Sequence of chain 1.C:
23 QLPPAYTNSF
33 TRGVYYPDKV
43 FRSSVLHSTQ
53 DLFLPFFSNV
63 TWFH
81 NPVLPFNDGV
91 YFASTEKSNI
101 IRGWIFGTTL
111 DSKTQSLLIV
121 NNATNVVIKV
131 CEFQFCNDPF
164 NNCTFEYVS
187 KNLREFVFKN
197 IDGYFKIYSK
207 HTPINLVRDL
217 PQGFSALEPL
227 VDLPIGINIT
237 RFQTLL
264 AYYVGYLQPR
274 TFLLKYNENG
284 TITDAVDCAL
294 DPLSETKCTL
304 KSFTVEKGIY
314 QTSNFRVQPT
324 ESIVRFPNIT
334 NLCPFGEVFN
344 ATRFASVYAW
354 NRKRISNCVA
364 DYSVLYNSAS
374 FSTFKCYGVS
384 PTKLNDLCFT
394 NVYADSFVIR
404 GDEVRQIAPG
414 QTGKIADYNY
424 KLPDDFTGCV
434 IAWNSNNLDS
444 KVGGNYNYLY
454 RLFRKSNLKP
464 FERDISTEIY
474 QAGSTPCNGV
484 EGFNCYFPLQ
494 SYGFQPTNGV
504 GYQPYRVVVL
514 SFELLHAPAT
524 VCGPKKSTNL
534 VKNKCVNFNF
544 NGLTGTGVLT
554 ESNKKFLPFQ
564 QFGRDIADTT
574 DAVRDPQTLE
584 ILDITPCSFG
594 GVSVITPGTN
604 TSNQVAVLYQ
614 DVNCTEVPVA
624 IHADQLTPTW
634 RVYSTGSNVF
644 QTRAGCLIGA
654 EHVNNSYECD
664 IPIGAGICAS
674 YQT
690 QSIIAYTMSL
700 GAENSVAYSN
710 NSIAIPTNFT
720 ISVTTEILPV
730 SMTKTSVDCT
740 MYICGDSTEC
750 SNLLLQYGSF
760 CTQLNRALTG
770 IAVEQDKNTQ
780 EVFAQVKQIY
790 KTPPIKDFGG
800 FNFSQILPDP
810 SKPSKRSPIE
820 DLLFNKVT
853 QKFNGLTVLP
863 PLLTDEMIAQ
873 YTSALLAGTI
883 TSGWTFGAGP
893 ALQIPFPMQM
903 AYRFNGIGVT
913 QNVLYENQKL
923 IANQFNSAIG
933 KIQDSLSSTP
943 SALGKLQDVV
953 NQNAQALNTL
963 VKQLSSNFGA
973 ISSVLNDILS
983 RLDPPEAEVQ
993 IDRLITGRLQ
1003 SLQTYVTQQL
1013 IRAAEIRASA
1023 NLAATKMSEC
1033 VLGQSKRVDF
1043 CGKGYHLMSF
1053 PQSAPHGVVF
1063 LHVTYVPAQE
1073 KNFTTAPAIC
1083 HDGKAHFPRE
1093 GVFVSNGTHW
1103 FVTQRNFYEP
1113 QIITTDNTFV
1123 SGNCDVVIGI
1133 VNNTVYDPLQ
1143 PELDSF

Binding-site contacts:
Ligand atom C2 contacts residue ASN801 of chain 1.C at 2.4 Å.
Ligand atom C3 contacts residue ASN801 of chain 1.C at 3.8 Å.
Ligand atom C7 contacts residue ASN801 of chain 1.C at 3.9 Å.
Ligand atom O5 contacts residue SER803 of chain 1.C at 4.5 Å.
Ligand atom N2 contacts residue ASN801 of chain 1.C at 2.9 Å (h-bond).
Ligand atom C5 contacts residue ASN801 of chain 1.C at 3.6 Å.
Ligand atom C1 contacts residue ASN801 of chain 1.C at 1.4 Å.
Ligand atom N2 contacts residue SER803 of chain 1.C at 4.2 Å.
Ligand atom C2 contacts residue SER803 of chain 1.C at 4.3 Å.
Ligand atom C1 contacts residue SER803 of chain 1.C at 3.7 Å.
Ligand atom O6 contacts residue GLN804 of chain 1.C at 3.2 Å (h-bond).
Ligand atom C3 contacts residue SER803 of chain 1.C at 4.4 Å.
Ligand atom C5 contacts residue SER803 of chain 1.C at 4.5 Å.
Ligand atom C8 contacts residue GLN804 of chain 1.C at 4.3 Å.
Ligand atom O5 contacts residue ASN801 of chain 1.C at 2.3 Å (h-bond).
Ligand atom C4 contacts residue ASN801 of chain 1.C at 4.2 Å.
Ligand atom O7 contacts residue ASN801 of chain 1.C at 4.4 Å.
Ligand atom C6 contacts residue GLN804 of chain 1.C at 4.5 Å.

The protein below binds the small molecule below.
Small molecule (SMILES): CC(=O)N[C@H]1[C@H](O[C@H]2[C@H](O)[C@@H](NC(C)=O)CO[C@@H]2CO)O[C@H](CO)[C@@H](O[C@@H]2O[C@H](CO)[C@@H](O)[C@H](O)[C@@H]2O)[C@@H]1O